Binding-site contacts:
Ligand atom CAA contacts residue PHE135 of chain 17.A at 3.8 Å (hydrophobic).
Ligand atom CAX contacts residue ILE111 of chain 17.A at 3.9 Å (hydrophobic).
Ligand atom CAF contacts residue GLN202 of chain 17.A at 3.6 Å.
Ligand atom CAM contacts residue ILE111 of chain 17.A at 3.6 Å (hydrophobic).
Ligand atom CAV contacts residue MET195 of chain 17.A at 3.9 Å (hydrophobic).
Ligand atom CAG contacts residue THR114 of chain 17.A at 3.9 Å.
Ligand atom NAZ contacts residue ASN228 of chain 17.A at 3.9 Å.
Ligand atom CAP contacts residue TYR201 of chain 17.A at 3.5 Å (hydrophobic).
Ligand atom CAQ contacts residue TRP203 of chain 17.A at 3.4 Å (hydrophobic).
Ligand atom CAV contacts residue ILE111 of chain 17.A at 3.9 Å (hydrophobic).
Ligand atom OAB contacts residue ASP112 of chain 17.A at 3.6 Å.
Ligand atom CAD contacts residue GLN202 of chain 17.A at 3.6 Å.
Ligand atom CAG contacts residue TRP203 of chain 17.A at 3.9 Å (hydrophobic).
Ligand atom CAQ contacts residue ASN228 of chain 17.A at 3.6 Å.
Ligand atom OAS contacts residue MET195 of chain 17.A at 3.1 Å.
Ligand atom NAY contacts residue TRP203 of chain 17.A at 3.7 Å.
Ligand atom CAE contacts residue ASP112 of chain 17.A at 3.6 Å.
Ligand atom OAB contacts residue ILE113 of chain 17.A at 3.3 Å (h-bond).
Ligand atom CAF contacts residue ASN228 of chain 17.A at 3.2 Å.
Ligand atom CAV contacts residue VAL192 of chain 17.A at 3.9 Å (hydrophobic).
Ligand atom OAB contacts residue TRP203 of chain 17.A at 3.7 Å.
Ligand atom CAI contacts residue PHE155 of chain 17.A at 3.5 Å (hydrophobic).
Ligand atom CAI contacts residue ILE24 of chain 17.C at 3.7 Å (hydrophobic).
Ligand atom CAT contacts residue TRP203 of chain 17.A at 3.4 Å (hydrophobic).
Ligand atom CAK contacts residue PHE155 of chain 17.A at 3.5 Å (hydrophobic).
Ligand atom CAQ contacts residue TYR201 of chain 17.A at 3.7 Å (hydrophobic).
Ligand atom CAW contacts residue ASN228 of chain 17.A at 3.7 Å.
Ligand atom CAW contacts residue TRP203 of chain 17.A at 3.4 Å (hydrophobic).
Ligand atom CAL contacts residue ILE111 of chain 17.A at 3.5 Å (hydrophobic).
Ligand atom CAL contacts residue PHE135 of chain 17.A at 3.7 Å (hydrophobic).
Ligand atom CAK contacts residue MET195 of chain 17.A at 3.8 Å (hydrophobic).
Ligand atom OAS contacts residue VAL192 of chain 17.A at 3.9 Å.
Ligand atom CAJ contacts residue PHE135 of chain 17.A at 3.8 Å (hydrophobic).
Ligand atom CAG contacts residue ASP112 of chain 17.A at 3.5 Å.
Ligand atom CAH contacts residue VAL192 of chain 17.A at 3.9 Å (hydrophobic).
Ligand atom CAF contacts residue TRP203 of chain 17.A at 3.6 Å (hydrophobic).
Ligand atom CAE contacts residue THR114 of chain 17.A at 3.5 Å.
Ligand atom CAM contacts residue MET195 of chain 17.A at 4.0 Å (hydrophobic).
Ligand atom NAZ contacts residue TRP203 of chain 17.A at 3.2 Å.
Ligand atom CAD contacts residue ASN228 of chain 17.A at 3.5 Å.

Sequence of chain 17.A:
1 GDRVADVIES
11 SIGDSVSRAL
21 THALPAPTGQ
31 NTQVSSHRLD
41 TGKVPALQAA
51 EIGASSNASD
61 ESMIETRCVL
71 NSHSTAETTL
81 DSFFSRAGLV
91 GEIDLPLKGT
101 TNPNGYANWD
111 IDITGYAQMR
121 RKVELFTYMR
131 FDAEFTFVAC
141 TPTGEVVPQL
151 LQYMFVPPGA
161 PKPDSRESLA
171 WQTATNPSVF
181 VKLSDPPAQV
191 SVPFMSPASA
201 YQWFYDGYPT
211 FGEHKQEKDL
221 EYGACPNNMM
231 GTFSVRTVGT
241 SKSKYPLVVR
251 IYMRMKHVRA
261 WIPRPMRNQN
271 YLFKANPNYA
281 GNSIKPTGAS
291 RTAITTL

Sequence of chain 17.C:
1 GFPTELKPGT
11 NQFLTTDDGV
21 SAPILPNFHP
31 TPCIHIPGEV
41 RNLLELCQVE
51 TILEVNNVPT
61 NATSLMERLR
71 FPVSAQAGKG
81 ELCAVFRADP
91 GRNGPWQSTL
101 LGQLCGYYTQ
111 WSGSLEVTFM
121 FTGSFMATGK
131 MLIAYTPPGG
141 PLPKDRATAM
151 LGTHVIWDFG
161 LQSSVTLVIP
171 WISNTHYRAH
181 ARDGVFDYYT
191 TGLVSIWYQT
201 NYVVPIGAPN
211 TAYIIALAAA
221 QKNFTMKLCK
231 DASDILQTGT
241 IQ

A protein and the small-molecule ligand that binds it are described below.
Small molecule (SMILES): C[C@H](CCOc1ccc(I)cc1)CCN1CCN(c2ccncc2)C1=O